The protein below binds the small molecule below.
Small molecule (SMILES): CC(C)=CCC/C(C)=C/CC/C(C)=C/COC[C@@H](O)CO

Binding-site contacts:
Ligand atom C19 contacts residue FQ01 of chain 1.V at 0.2 Å.
Ligand atom C1 contacts residue FQ01 of chain 1.V at 0.6 Å.
Ligand atom O5 contacts residue FQF1 of chain 1.W at 1.4 Å (h-bond).
Ligand atom C3 contacts residue FQ01 of chain 1.V at 0.8 Å.
Ligand atom C8 contacts residue FQF1 of chain 1.W at 0.5 Å.
Ligand atom C10 contacts residue FQF1 of chain 1.W at 1.4 Å.
Ligand atom C7 contacts residue FQF1 of chain 1.W at 1.1 Å.
Ligand atom C7 contacts residue FQ01 of chain 1.V at 1.2 Å.
Ligand atom C16 contacts residue FQ01 of chain 1.V at 0.4 Å.
Ligand atom O1 contacts residue FQF1 of chain 1.W at 0.7 Å.
Ligand atom C13 contacts residue FQ01 of chain 1.V at 0.3 Å.
Ligand atom O6 contacts residue FQ01 of chain 1.V at 1.4 Å.
Ligand atom C6 contacts residue FQF1 of chain 1.W at 0.9 Å.
Ligand atom C11 contacts residue FQ01 of chain 1.V at 0.8 Å.
Ligand atom C6 contacts residue FQ01 of chain 1.V at 0.2 Å.
Ligand atom C14 contacts residue FQ01 of chain 1.V at 0.1 Å.
Ligand atom C15 contacts residue FQ01 of chain 1.V at 0.6 Å.
Ligand atom C17 contacts residue FQF1 of chain 1.W at 0.1 Å.
Ligand atom C18 contacts residue FQF1 of chain 1.W at 0.1 Å.
Ligand atom C3 contacts residue FQF1 of chain 1.W at 0.4 Å.
Ligand atom C9 contacts residue FQF1 of chain 1.W at 0.8 Å.
Ligand atom C2 contacts residue FQ01 of chain 1.V at 0.9 Å.
Ligand atom C8 contacts residue FQ01 of chain 1.V at 0.3 Å.
Ligand atom C14 contacts residue FQF1 of chain 1.W at 0.9 Å.
Ligand atom C11 contacts residue FQF1 of chain 1.W at 0.7 Å.
Ligand atom C12 contacts residue FQ01 of chain 1.V at 0.6 Å.
Ligand atom C20 contacts residue FQF1 of chain 1.W at 0.3 Å.
Ligand atom O5 contacts residue FQ01 of chain 1.V at 0.5 Å (h-bond).
Ligand atom C1 contacts residue FQF1 of chain 1.W at 1.1 Å.
Ligand atom C20 contacts residue FQ01 of chain 1.V at 0.3 Å.
Ligand atom C18 contacts residue FQ01 of chain 1.V at 0.1 Å.
Ligand atom O1 contacts residue FQ01 of chain 1.V at 0.7 Å.
Ligand atom C12 contacts residue FQF1 of chain 1.W at 0.7 Å.
Ligand atom C19 contacts residue FQF1 of chain 1.W at 0.3 Å.
Ligand atom O6 contacts residue FQF1 of chain 1.W at 0.8 Å (h-bond).
Ligand atom C9 contacts residue FQ01 of chain 1.V at 1.0 Å.
Ligand atom C13 contacts residue FQF1 of chain 1.W at 0.7 Å.
Ligand atom C16 contacts residue FQF1 of chain 1.W at 0.4 Å.
Ligand atom C15 contacts residue FQF1 of chain 1.W at 0.4 Å.
Ligand atom C17 contacts residue FQ01 of chain 1.V at 0.2 Å.

Sequence of chain 1.D:
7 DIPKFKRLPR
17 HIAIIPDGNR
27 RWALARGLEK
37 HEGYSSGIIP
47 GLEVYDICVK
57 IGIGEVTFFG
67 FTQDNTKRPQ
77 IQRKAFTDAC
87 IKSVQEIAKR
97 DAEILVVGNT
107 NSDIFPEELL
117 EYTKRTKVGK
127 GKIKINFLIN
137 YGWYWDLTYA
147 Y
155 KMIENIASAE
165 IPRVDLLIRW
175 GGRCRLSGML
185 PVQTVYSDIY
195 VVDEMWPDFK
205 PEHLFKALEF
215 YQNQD